The small molecule below binds the protein below.
Small molecule (SMILES): N[C@@H]1[C@@H](O)[C@H](O)[C@@H](CO)O[C@H]1O

Sequence of chain 1.A:
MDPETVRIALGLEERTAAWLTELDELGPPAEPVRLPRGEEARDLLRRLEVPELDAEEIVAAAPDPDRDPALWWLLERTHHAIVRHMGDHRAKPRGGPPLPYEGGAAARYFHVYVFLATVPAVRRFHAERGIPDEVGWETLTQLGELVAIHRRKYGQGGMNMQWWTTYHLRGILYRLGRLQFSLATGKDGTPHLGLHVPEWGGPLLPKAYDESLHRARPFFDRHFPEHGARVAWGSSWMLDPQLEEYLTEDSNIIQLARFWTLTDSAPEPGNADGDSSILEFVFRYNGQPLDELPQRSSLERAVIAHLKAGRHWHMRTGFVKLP

Binding-site contacts:
Ligand atom C1 contacts residue TRP178 of chain 1.A at 4.0 Å (hydrophobic).
Ligand atom O4 contacts residue HIS211 of chain 1.A at 4.0 Å.
Ligand atom O6 contacts residue HIS211 of chain 1.A at 3.1 Å (h-bond).
Ligand atom C2 contacts residue PHE296 of chain 1.A at 3.9 Å (hydrophobic).
Ligand atom O1 contacts residue TRP178 of chain 1.A at 3.3 Å.
Ligand atom C5 contacts residue HIS211 of chain 1.A at 4.0 Å.
Ligand atom C5 contacts residue CO81 of chain 1.F at 3.6 Å.
Ligand atom O6 contacts residue CO81 of chain 1.F at 3.1 Å.
Ligand atom O4 contacts residue CO81 of chain 1.F at 3.5 Å (h-bond).
Ligand atom C1 contacts residue PHE296 of chain 1.A at 3.9 Å (hydrophobic).
Ligand atom C3 contacts residue TRP179 of chain 1.A at 4.4 Å (hydrophobic).
Ligand atom N2 contacts residue TRP178 of chain 1.A at 3.4 Å.
Ligand atom O4 contacts residue TRP179 of chain 1.A at 4.2 Å.
Ligand atom N2 contacts residue MET176 of chain 1.A at 3.1 Å.
Ligand atom C2 contacts residue MET176 of chain 1.A at 4.2 Å (hydrophobic).
Ligand atom C4 contacts residue TRP179 of chain 1.A at 3.9 Å (hydrophobic).
Ligand atom O3 contacts residue PHE296 of chain 1.A at 4.4 Å.
Ligand atom O3 contacts residue TRP179 of chain 1.A at 3.5 Å (h-bond).
Ligand atom C4 contacts residue CO81 of chain 1.F at 4.2 Å.
Ligand atom C6 contacts residue TRP179 of chain 1.A at 4.3 Å (hydrophobic).
Ligand atom C6 contacts residue HIS211 of chain 1.A at 2.6 Å.
Ligand atom C4 contacts residue HIS211 of chain 1.A at 4.5 Å.
Ligand atom O5 contacts residue TRP178 of chain 1.A at 4.3 Å.
Ligand atom C2 contacts residue TRP178 of chain 1.A at 3.7 Å (hydrophobic).
Ligand atom O6 contacts residue LEU210 of chain 1.A at 4.4 Å.
Ligand atom O4 contacts residue VAL212 of chain 1.A at 3.9 Å.
Ligand atom O6 contacts residue SER250 of chain 1.A at 3.8 Å.
Ligand atom O3 contacts residue MET176 of chain 1.A at 3.9 Å.
Ligand atom C3 contacts residue PHE296 of chain 1.A at 3.6 Å (hydrophobic).
Ligand atom C6 contacts residue CO81 of chain 1.F at 3.2 Å.
Ligand atom N2 contacts residue PHE296 of chain 1.A at 3.6 Å.